Binding-site contacts:
Ligand atom C8 contacts residue ASN182 of chain 19.E at 4.3 Å.
Ligand atom C2 contacts residue TYR93 of chain 19.E at 3.8 Å (hydrophobic).
Ligand atom N2 contacts residue TYR93 of chain 19.E at 3.3 Å (h-bond).
Ligand atom C1 contacts residue TYR93 of chain 19.E at 3.8 Å (hydrophobic).
Ligand atom O7 contacts residue ASN182 of chain 19.E at 2.9 Å (h-bond).
Ligand atom O3 contacts residue VAL94 of chain 19.E at 4.5 Å.
Ligand atom C5 contacts residue ASN182 of chain 19.E at 3.6 Å.
Ligand atom C2 contacts residue ASN182 of chain 19.E at 2.5 Å.
Ligand atom N2 contacts residue ASN182 of chain 19.E at 2.9 Å (h-bond).
Ligand atom O7 contacts residue LEU70 of chain 19.E at 3.7 Å.
Ligand atom C3 contacts residue ASN182 of chain 19.E at 3.8 Å.
Ligand atom O7 contacts residue VAL94 of chain 19.E at 3.5 Å.
Ligand atom C7 contacts residue TRP154 of chain 19.E at 4.5 Å (hydrophobic).
Ligand atom O4 contacts residue VAL94 of chain 19.E at 3.7 Å.
Ligand atom C2 contacts residue VAL94 of chain 19.E at 4.3 Å (hydrophobic).
Ligand atom C4 contacts residue ASN182 of chain 19.E at 4.3 Å.
Ligand atom C7 contacts residue TYR93 of chain 19.E at 4.3 Å (hydrophobic).
Ligand atom C8 contacts residue TRP154 of chain 19.E at 3.6 Å (hydrophobic).
Ligand atom C3 contacts residue TYR93 of chain 19.E at 3.8 Å (hydrophobic).
Ligand atom O5 contacts residue ASN182 of chain 19.E at 2.4 Å (h-bond).
Ligand atom C1 contacts residue ASN182 of chain 19.E at 1.4 Å.
Ligand atom C8 contacts residue ASP150 of chain 19.E at 4.3 Å.
Ligand atom C3 contacts residue VAL94 of chain 19.E at 4.4 Å (hydrophobic).
Ligand atom O7 contacts residue TRP154 of chain 19.E at 4.5 Å.
Ligand atom C8 contacts residue TYR93 of chain 19.E at 4.4 Å (hydrophobic).
Ligand atom C7 contacts residue ASN182 of chain 19.E at 3.1 Å.

This protein binds this small molecule.
Small molecule (SMILES): CC(=O)N[C@H]1[C@H](O[C@H]2[C@H](O)[C@@H](NC(C)=O)CO[C@@H]2CO)O[C@H](CO)[C@@H](O)[C@@H]1O

Sequence of chain 19.E:
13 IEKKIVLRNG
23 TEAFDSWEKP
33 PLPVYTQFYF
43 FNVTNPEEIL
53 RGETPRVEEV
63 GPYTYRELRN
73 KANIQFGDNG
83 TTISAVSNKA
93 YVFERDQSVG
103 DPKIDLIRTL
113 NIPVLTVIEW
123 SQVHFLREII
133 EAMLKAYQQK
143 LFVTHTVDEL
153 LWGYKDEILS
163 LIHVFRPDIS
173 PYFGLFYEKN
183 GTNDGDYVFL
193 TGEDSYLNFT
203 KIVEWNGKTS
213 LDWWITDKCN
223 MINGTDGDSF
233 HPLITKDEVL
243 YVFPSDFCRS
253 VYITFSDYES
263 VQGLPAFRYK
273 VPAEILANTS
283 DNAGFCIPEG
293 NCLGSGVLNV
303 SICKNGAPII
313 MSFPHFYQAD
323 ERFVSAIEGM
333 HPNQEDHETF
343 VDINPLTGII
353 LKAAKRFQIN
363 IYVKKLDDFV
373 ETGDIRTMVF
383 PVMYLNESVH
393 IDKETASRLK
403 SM